A protein and the small-molecule ligand that binds it are described below.
Small molecule (SMILES): CC(=O)N[C@H]1[C@H](O[C@H]2[C@H](O)[C@@H](NC(C)=O)CO[C@@H]2CO)O[C@H](CO)[C@@H](O)[C@@H]1O

Binding-site contacts:
Ligand atom C4 contacts residue ASN400 of chain 1.A at 4.2 Å.
Ligand atom O5 contacts residue ASN400 of chain 1.A at 2.3 Å (h-bond).
Ligand atom O7 contacts residue THR402 of chain 1.A at 2.7 Å (h-bond).
Ligand atom O7 contacts residue ILE401 of chain 1.A at 4.1 Å.
Ligand atom C3 contacts residue ASN400 of chain 1.A at 3.8 Å.
Ligand atom O7 contacts residue ASN400 of chain 1.A at 3.1 Å (h-bond).
Ligand atom C5 contacts residue ASN400 of chain 1.A at 3.7 Å.
Ligand atom C8 contacts residue ASP33 of chain 1.D at 4.0 Å.
Ligand atom C2 contacts residue ASN400 of chain 1.A at 2.5 Å.
Ligand atom C8 contacts residue SER32 of chain 1.D at 4.5 Å.
Ligand atom C1 contacts residue ASN400 of chain 1.A at 1.4 Å.
Ligand atom C7 contacts residue THR402 of chain 1.A at 3.9 Å.
Ligand atom O3 contacts residue THR402 of chain 1.A at 4.3 Å.
Ligand atom C8 contacts residue ASN400 of chain 1.A at 3.7 Å.
Ligand atom C2 contacts residue THR402 of chain 1.A at 4.2 Å.
Ligand atom C7 contacts residue ASN400 of chain 1.A at 3.2 Å.
Ligand atom N2 contacts residue ASN400 of chain 1.A at 3.1 Å (h-bond).

Sequence of chain 1.D:
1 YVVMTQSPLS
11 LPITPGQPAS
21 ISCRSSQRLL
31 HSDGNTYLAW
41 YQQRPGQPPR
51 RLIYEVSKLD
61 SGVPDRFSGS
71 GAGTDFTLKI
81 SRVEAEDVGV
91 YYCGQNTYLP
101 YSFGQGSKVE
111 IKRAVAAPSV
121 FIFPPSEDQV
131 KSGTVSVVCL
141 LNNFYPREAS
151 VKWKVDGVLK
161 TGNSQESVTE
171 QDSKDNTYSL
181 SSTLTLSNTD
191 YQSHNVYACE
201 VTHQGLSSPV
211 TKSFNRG

Sequence of chain 1.A:
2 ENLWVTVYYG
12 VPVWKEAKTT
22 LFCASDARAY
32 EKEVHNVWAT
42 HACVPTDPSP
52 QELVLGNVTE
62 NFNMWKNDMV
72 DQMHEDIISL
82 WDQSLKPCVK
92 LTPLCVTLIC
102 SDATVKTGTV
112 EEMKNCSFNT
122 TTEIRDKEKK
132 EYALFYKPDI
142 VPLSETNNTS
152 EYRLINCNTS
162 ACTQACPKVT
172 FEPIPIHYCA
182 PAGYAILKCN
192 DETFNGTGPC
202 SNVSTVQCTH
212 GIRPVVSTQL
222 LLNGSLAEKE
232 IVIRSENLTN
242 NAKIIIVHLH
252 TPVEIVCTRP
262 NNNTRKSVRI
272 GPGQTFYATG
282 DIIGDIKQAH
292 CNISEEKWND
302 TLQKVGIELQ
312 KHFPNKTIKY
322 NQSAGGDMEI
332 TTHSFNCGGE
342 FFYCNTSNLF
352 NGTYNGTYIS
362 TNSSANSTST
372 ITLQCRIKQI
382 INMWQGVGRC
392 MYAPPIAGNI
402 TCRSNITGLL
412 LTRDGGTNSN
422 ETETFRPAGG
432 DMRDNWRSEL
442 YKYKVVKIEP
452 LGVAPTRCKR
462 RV